Binding-site contacts:
Ligand atom C1 contacts residue SER366 of chain 1.A at 4.0 Å.
Ligand atom C6 contacts residue SER366 of chain 1.A at 4.0 Å.
Ligand atom C5 contacts residue PHE365 of chain 1.A at 4.2 Å (hydrophobic).
Ligand atom C1 contacts residue ASN369 of chain 1.A at 1.4 Å.
Ligand atom C6 contacts residue ASP368 of chain 1.A at 4.3 Å.
Ligand atom C5 contacts residue ASN369 of chain 1.A at 4.4 Å.
Ligand atom O5 contacts residue SER366 of chain 1.A at 3.6 Å.
Ligand atom C8 contacts residue ILE372 of chain 1.A at 4.2 Å (hydrophobic).
Ligand atom C3 contacts residue GLY364 of chain 1.A at 4.1 Å.
Ligand atom N2 contacts residue ASN369 of chain 1.A at 2.9 Å (h-bond).
Ligand atom O7 contacts residue ASN369 of chain 1.A at 2.8 Å (h-bond).
Ligand atom C8 contacts residue GLY364 of chain 1.A at 3.2 Å.
Ligand atom C5 contacts residue GLY364 of chain 1.A at 4.5 Å.
Ligand atom C7 contacts residue ASN369 of chain 1.A at 3.0 Å.
Ligand atom C7 contacts residue ASN370 of chain 1.A at 4.4 Å.
Ligand atom C3 contacts residue ASN369 of chain 1.A at 3.8 Å.
Ligand atom O5 contacts residue ASN369 of chain 1.A at 2.4 Å (h-bond).
Ligand atom C6 contacts residue ASN369 of chain 1.A at 4.1 Å.
Ligand atom C5 contacts residue SER366 of chain 1.A at 4.0 Å.
Ligand atom C2 contacts residue ASN369 of chain 1.A at 2.5 Å.
Ligand atom N2 contacts residue GLY364 of chain 1.A at 4.3 Å.
Ligand atom C5 contacts residue ASN369 of chain 1.A at 3.6 Å.
Ligand atom O4 contacts residue GLY364 of chain 1.A at 4.2 Å.
Ligand atom C8 contacts residue ASN369 of chain 1.A at 4.3 Å.
Ligand atom C8 contacts residue PRO363 of chain 1.A at 3.8 Å (hydrophobic).
Ligand atom C1 contacts residue GLY364 of chain 1.A at 4.2 Å.
Ligand atom C6 contacts residue PHE365 of chain 1.A at 4.2 Å (hydrophobic).
Ligand atom C7 contacts residue GLY364 of chain 1.A at 4.2 Å.
Ligand atom C6 contacts residue SER366 of chain 1.A at 4.0 Å.
Ligand atom C2 contacts residue GLY364 of chain 1.A at 4.4 Å.
Ligand atom O5 contacts residue SER366 of chain 1.A at 4.2 Å.
Ligand atom C4 contacts residue ASN369 of chain 1.A at 4.2 Å.
Ligand atom C8 contacts residue ASN370 of chain 1.A at 3.6 Å.

Sequence of chain 1.A:
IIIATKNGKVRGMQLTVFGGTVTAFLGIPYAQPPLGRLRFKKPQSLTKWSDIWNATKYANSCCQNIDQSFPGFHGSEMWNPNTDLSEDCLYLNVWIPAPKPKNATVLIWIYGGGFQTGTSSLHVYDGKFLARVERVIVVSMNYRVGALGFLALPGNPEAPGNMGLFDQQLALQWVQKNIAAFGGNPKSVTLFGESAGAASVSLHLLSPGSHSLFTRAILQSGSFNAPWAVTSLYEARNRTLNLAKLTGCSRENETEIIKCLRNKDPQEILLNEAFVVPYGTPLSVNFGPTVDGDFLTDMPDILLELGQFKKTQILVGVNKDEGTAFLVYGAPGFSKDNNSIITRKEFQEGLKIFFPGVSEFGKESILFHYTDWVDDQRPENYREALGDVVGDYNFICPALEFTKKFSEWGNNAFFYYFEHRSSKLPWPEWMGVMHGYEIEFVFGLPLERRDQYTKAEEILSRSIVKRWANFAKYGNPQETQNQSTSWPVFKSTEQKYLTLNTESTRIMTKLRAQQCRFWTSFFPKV

This protein binds this small molecule.
Small molecule (SMILES): CC(=O)N[C@H]1[C@H](O[C@H]2[C@H](O)[C@@H](NC(C)=O)CO[C@@H]2CO[C@@H]2O[C@@H](C)[C@@H](O)[C@@H](O)[C@@H]2O)O[C@H](CO)[C@@H](O)[C@@H]1O